Binding-site contacts:
Ligand atom O5 contacts residue ASN603 of chain 1.B at 2.5 Å (h-bond).
Ligand atom C5 contacts residue ASN603 of chain 1.B at 3.7 Å.
Ligand atom C3 contacts residue ASN603 of chain 1.B at 3.8 Å.
Ligand atom C7 contacts residue ASN603 of chain 1.B at 3.8 Å.
Ligand atom N2 contacts residue ASN603 of chain 1.B at 2.9 Å (h-bond).
Ligand atom C1 contacts residue ASN603 of chain 1.B at 1.4 Å.
Ligand atom C4 contacts residue ASN603 of chain 1.B at 4.3 Å.
Ligand atom C2 contacts residue ASN603 of chain 1.B at 2.5 Å.
Ligand atom O7 contacts residue ASN603 of chain 1.B at 4.3 Å.
Ligand atom O7 contacts residue THR602 of chain 1.B at 4.5 Å.

Sequence of chain 1.B:
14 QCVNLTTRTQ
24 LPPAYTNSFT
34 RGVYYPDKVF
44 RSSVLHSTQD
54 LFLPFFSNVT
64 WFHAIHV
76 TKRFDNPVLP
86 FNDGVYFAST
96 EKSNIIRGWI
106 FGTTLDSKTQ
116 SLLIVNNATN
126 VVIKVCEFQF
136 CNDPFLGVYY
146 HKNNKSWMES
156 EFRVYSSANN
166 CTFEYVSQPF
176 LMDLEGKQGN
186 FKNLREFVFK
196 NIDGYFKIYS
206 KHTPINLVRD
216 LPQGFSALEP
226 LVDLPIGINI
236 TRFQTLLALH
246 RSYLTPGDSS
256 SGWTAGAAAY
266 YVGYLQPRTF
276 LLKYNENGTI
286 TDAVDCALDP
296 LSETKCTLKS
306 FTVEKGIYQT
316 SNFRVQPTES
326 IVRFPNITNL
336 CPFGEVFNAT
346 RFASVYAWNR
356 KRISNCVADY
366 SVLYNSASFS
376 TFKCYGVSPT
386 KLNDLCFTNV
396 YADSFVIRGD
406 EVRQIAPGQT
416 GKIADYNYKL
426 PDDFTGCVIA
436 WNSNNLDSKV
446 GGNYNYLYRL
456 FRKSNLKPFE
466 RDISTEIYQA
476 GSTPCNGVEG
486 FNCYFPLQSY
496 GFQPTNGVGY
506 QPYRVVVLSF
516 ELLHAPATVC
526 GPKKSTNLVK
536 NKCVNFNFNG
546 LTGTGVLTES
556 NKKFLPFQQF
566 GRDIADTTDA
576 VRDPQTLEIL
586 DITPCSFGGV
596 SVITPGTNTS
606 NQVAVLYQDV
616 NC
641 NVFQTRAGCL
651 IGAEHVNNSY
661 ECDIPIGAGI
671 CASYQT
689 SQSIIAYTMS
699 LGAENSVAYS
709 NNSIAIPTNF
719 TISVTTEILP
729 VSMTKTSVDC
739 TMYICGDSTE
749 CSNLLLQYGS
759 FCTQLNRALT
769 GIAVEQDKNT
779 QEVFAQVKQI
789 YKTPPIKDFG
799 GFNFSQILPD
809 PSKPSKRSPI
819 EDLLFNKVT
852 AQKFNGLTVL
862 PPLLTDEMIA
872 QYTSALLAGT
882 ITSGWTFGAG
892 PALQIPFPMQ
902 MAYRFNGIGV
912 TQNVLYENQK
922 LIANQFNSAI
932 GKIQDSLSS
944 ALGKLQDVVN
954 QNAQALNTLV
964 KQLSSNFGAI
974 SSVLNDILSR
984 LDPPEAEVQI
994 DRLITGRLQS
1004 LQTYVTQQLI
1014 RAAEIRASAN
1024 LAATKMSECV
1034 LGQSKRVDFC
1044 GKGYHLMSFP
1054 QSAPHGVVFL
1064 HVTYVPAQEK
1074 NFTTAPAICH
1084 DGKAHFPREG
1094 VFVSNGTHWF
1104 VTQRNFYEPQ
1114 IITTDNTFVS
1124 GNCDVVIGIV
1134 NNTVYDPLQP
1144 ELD

This small molecule binds to this protein.
Small molecule (SMILES): CC(=O)N[C@@H]1[C@@H](O)[C@H](O)[C@@H](CO)O[C@H]1O